A small-molecule ligand and the protein it binds are described below.
Small molecule (SMILES): CC(=O)N[C@@H]1[C@@H](O)[C@H](O)[C@@H](CO)O[C@H]1O

Binding-site contacts:
Ligand atom C6 contacts residue ILE436 of chain 1.E at 3.6 Å (hydrophobic).
Ligand atom O3 contacts residue GLU433 of chain 1.E at 4.3 Å.
Ligand atom O4 contacts residue TRP594 of chain 1.E at 4.2 Å.
Ligand atom C1 contacts residue ASN432 of chain 1.E at 1.4 Å.
Ligand atom N2 contacts residue ASN432 of chain 1.E at 3.3 Å (h-bond).
Ligand atom C3 contacts residue ASN432 of chain 1.E at 3.7 Å.
Ligand atom O5 contacts residue ILE436 of chain 1.E at 3.9 Å.
Ligand atom O3 contacts residue ASN432 of chain 1.E at 3.2 Å.
Ligand atom O6 contacts residue ILE436 of chain 1.E at 4.2 Å.
Ligand atom C2 contacts residue ASN432 of chain 1.E at 2.5 Å.
Ligand atom C4 contacts residue TRP594 of chain 1.E at 4.4 Å (hydrophobic).
Ligand atom C5 contacts residue TRP594 of chain 1.E at 4.4 Å (hydrophobic).
Ligand atom C6 contacts residue TRP594 of chain 1.E at 3.7 Å (hydrophobic).
Ligand atom O5 contacts residue ASN432 of chain 1.E at 2.5 Å (h-bond).
Ligand atom C4 contacts residue ASN432 of chain 1.E at 4.3 Å.
Ligand atom C5 contacts residue ASN432 of chain 1.E at 3.7 Å.
Ligand atom C7 contacts residue ASN432 of chain 1.E at 4.3 Å.
Ligand atom O6 contacts residue GLU433 of chain 1.E at 4.5 Å.
Ligand atom O6 contacts residue TRP594 of chain 1.E at 3.1 Å.
Ligand atom C5 contacts residue ILE436 of chain 1.E at 4.3 Å (hydrophobic).

Sequence of chain 1.E:
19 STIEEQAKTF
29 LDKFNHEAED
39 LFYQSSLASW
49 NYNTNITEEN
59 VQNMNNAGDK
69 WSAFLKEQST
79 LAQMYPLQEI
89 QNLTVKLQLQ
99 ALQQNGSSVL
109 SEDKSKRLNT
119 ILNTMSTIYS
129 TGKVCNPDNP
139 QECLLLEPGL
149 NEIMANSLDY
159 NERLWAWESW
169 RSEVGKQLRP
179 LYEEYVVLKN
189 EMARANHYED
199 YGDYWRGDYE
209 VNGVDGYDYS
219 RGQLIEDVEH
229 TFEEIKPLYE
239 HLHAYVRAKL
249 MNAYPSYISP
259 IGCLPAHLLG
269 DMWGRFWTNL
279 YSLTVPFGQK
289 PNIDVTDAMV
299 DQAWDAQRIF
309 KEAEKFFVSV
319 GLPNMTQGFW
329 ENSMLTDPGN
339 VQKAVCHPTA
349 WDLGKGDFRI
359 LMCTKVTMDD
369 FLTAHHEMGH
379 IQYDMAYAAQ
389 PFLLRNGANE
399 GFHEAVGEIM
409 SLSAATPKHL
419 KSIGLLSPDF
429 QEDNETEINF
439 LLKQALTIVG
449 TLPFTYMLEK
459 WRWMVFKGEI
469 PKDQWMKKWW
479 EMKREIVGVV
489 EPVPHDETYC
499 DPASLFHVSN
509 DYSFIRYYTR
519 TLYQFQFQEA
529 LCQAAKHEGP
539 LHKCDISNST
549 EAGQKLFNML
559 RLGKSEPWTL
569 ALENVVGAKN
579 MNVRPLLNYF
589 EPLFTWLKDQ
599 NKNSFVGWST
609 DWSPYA